Binding-site contacts:
Ligand atom O2 contacts residue GLY148 of chain 1.ZA at 4.3 Å.
Ligand atom N4 contacts residue THR146 of chain 1.ZA at 3.2 Å (h-bond).
Ligand atom C2 contacts residue GLY80 of chain 1.KA at 4.0 Å.
Ligand atom C4 contacts residue ALA147 of chain 1.ZA at 3.4 Å (hydrophobic).
Ligand atom N1 contacts residue GLY80 of chain 1.KA at 3.2 Å (h-bond).
Ligand atom O5' contacts residue LYS43 of chain 1.PA at 3.5 Å.
Ligand atom O5' contacts residue GLY80 of chain 1.KA at 4.2 Å.
Ligand atom O2 contacts residue THR146 of chain 1.ZA at 2.0 Å (h-bond).
Ligand atom C6 contacts residue GLY80 of chain 1.KA at 3.2 Å.
Ligand atom C6 contacts residue GLY81 of chain 1.KA at 4.5 Å.
Ligand atom C5 contacts residue GLY80 of chain 1.KA at 3.9 Å.
Ligand atom N3 contacts residue THR146 of chain 1.ZA at 3.2 Å (h-bond).
Ligand atom N4 contacts residue ARG78 of chain 1.KA at 3.5 Å (salt-bridge).
Ligand atom C4 contacts residue ASP145 of chain 1.ZA at 4.3 Å.
Ligand atom C1' contacts residue GLY80 of chain 1.KA at 3.4 Å.
Ligand atom O4' contacts residue GLY80 of chain 1.KA at 2.9 Å (h-bond).
Ligand atom N4 contacts residue ASP145 of chain 1.ZA at 3.3 Å (salt-bridge).
Ligand atom C1' contacts residue ALA147 of chain 1.ZA at 3.4 Å (hydrophobic).
Ligand atom C4 contacts residue GLY80 of chain 1.KA at 4.5 Å.
Ligand atom N3 contacts residue ARG78 of chain 1.KA at 4.0 Å.
Ligand atom P contacts residue LYS43 of chain 1.PA at 3.9 Å.
Ligand atom C4 contacts residue ARG78 of chain 1.KA at 4.0 Å.
Ligand atom O2 contacts residue ALA147 of chain 1.ZA at 4.2 Å.
Ligand atom C4 contacts residue THR146 of chain 1.ZA at 4.4 Å.
Ligand atom N9 contacts residue ALA147 of chain 1.ZA at 3.5 Å.
Ligand atom C2 contacts residue GLY81 of chain 1.KA at 4.5 Å.
Ligand atom C8 contacts residue ALA147 of chain 1.ZA at 4.3 Å (hydrophobic).
Ligand atom N1 contacts residue THR146 of chain 1.ZA at 4.2 Å.
Ligand atom C4' contacts residue ALA147 of chain 1.ZA at 4.2 Å (hydrophobic).
Ligand atom O3' contacts residue LYS43 of chain 1.PA at 3.7 Å.
Ligand atom C2 contacts residue ALA147 of chain 1.ZA at 4.0 Å (hydrophobic).
Ligand atom O4' contacts residue ALA147 of chain 1.ZA at 3.0 Å (h-bond).
Ligand atom C2 contacts residue THR146 of chain 1.ZA at 2.9 Å.
Ligand atom N3 contacts residue ASP145 of chain 1.ZA at 4.4 Å.
Ligand atom C5 contacts residue ALA147 of chain 1.ZA at 4.1 Å (hydrophobic).
Ligand atom C4' contacts residue GLY80 of chain 1.KA at 4.3 Å.
Ligand atom OP1 contacts residue GLY80 of chain 1.KA at 4.0 Å.
Ligand atom C5 contacts residue GLY81 of chain 1.KA at 4.5 Å.
Ligand atom N3 contacts residue ALA147 of chain 1.ZA at 3.4 Å.
Ligand atom OP2 contacts residue LYS43 of chain 1.PA at 3.3 Å.

Sequence of chain 1.ZA:
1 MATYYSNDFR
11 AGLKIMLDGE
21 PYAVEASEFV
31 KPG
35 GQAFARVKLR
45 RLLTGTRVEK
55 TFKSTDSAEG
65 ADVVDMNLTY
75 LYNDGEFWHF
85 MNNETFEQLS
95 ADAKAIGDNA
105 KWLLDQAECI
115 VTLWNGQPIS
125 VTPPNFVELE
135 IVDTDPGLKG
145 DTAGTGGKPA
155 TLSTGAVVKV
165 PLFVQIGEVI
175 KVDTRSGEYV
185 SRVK

Sequence of chain 1.KA:
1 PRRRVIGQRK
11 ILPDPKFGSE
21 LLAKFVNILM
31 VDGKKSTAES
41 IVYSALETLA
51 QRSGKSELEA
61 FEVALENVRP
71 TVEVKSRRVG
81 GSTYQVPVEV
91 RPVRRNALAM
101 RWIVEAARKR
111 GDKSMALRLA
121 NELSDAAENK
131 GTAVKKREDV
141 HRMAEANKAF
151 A

Sequence of chain 1.PA:
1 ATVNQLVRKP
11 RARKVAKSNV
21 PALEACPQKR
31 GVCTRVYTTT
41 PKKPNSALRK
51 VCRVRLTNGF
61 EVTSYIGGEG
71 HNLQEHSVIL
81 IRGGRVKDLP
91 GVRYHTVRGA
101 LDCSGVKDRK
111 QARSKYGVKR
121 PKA

The protein below binds the small molecule below.
Small molecule (SMILES): Nc1ccn([C@@H]2O[C@H](COP(=O)=O)[C@@H](O[P](=O)(O)OC[C@H]3O[C@@H](n4ccc(N)nc4=O)[C@H](O)[C@@H]3O[P](=O)(O)OC[C@H]3O[C@@H](n4cnc5c(=O)nc(N)[nH]c54)[C@H](O)[C@@H]3O[P](=O)(O)OC[C@H]3O[C@@H](n4ccc(N)nc4=O)[C@H](O)[C@@H]3O[P](=O)(O)OC[C@H]3O[C@@H](n4ccc(N)nc4=O)[C@H](O)[C@@H]3O[P](=O)(O)OC[C@H]3O[C@@H](n4cnc5c(=O)nc(N)[nH]c54)[C@H](O)[C@@H]3O[P](=O)(O)OC[C@H]3O[C@@H](n4ccc(N)nc4=O)[C@H](O)[C@@H]3O[P](=O)(O)OC[C@H]3O[C@@H](n4ccc(N)nc4=O)[C@H](O)[C@@H]3O[P](=O)(O)OC[C@H]3O[C@@H](n4cnc5c(=O)nc(N)[nH]c54)[C@H](O)[C@@H]3O)[C@H]2O)c(=O)n1